A small-molecule ligand and the protein it binds are described below.
Small molecule (SMILES): C=C1CC[C@@]2(C(C)C)C[C@@H]12

Sequence of chain 1.F:
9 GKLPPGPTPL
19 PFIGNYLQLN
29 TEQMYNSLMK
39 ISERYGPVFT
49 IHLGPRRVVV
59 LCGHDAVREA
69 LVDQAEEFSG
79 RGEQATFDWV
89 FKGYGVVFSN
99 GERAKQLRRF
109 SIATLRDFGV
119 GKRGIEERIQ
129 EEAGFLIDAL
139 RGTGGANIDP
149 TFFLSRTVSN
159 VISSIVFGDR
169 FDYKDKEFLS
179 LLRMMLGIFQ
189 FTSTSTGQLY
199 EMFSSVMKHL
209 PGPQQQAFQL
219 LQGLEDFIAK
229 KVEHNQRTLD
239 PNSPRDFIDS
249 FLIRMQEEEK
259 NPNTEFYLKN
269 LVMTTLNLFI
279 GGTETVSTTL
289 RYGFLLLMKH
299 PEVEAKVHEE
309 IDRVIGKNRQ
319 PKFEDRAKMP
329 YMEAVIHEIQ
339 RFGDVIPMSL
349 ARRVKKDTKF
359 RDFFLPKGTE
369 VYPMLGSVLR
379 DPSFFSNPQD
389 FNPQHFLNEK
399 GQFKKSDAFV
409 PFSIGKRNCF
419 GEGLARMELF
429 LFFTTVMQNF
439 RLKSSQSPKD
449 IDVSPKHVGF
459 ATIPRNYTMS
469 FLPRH

Binding-site contacts:
Ligand atom C contacts residue GLY279 of chain 1.F at 3.8 Å.
Ligand atom C6 contacts residue PHE96 of chain 1.F at 4.2 Å (hydrophobic).
Ligand atom C1 contacts residue PHE85 of chain 1.F at 4.4 Å (hydrophobic).
Ligand atom C3 contacts residue PHE187 of chain 1.F at 3.2 Å (hydrophobic).
Ligand atom C5 contacts residue PHE458 of chain 1.F at 4.0 Å (hydrophobic).
Ligand atom C4 contacts residue PHE85 of chain 1.F at 3.3 Å (hydrophobic).
Ligand atom C4 contacts residue PHE187 of chain 1.F at 3.7 Å (hydrophobic).
Ligand atom C contacts residue HEM1 of chain 1.Q at 3.5 Å.
Ligand atom C6 contacts residue ASN275 of chain 1.F at 3.1 Å.
Ligand atom C3 contacts residue PHE458 of chain 1.F at 4.2 Å (hydrophobic).
Ligand atom C8 contacts residue GLY279 of chain 1.F at 4.4 Å.
Ligand atom C9 contacts residue LEU348 of chain 1.F at 3.7 Å (hydrophobic).
Ligand atom C9 contacts residue VAL95 of chain 1.F at 4.2 Å (hydrophobic).
Ligand atom C4 contacts residue GLY279 of chain 1.F at 4.3 Å.
Ligand atom C7 contacts residue VAL95 of chain 1.F at 4.4 Å (hydrophobic).
Ligand atom C6 contacts residue ILE278 of chain 1.F at 4.3 Å (hydrophobic).
Ligand atom C7 contacts residue GLY279 of chain 1.F at 4.3 Å.
Ligand atom C1 contacts residue ILE278 of chain 1.F at 4.5 Å (hydrophobic).
Ligand atom C2 contacts residue GLY279 of chain 1.F at 4.2 Å.
Ligand atom C9 contacts residue PHE96 of chain 1.F at 4.2 Å (hydrophobic).
Ligand atom C3 contacts residue PHE85 of chain 1.F at 3.8 Å (hydrophobic).
Ligand atom C1 contacts residue GLY279 of chain 1.F at 4.2 Å.
Ligand atom C4 contacts residue ILE278 of chain 1.F at 3.7 Å (hydrophobic).
Ligand atom C6 contacts residue GLY279 of chain 1.F at 4.5 Å.
Ligand atom C5 contacts residue ILE344 of chain 1.F at 4.2 Å (hydrophobic).
Ligand atom C9 contacts residue PHE458 of chain 1.F at 4.4 Å (hydrophobic).
Ligand atom C5 contacts residue HEM1 of chain 1.Q at 4.3 Å.
Ligand atom C1 contacts residue PHE96 of chain 1.F at 4.5 Å (hydrophobic).
Ligand atom C1 contacts residue ASN275 of chain 1.F at 4.4 Å.
Ligand atom C2 contacts residue THR283 of chain 1.F at 4.1 Å.
Ligand atom C8 contacts residue PHE187 of chain 1.F at 4.5 Å (hydrophobic).
Ligand atom C8 contacts residue PHE458 of chain 1.F at 4.4 Å (hydrophobic).
Ligand atom C6 contacts residue PHE89 of chain 1.F at 4.0 Å (hydrophobic).